Sequence of chain 1.A:
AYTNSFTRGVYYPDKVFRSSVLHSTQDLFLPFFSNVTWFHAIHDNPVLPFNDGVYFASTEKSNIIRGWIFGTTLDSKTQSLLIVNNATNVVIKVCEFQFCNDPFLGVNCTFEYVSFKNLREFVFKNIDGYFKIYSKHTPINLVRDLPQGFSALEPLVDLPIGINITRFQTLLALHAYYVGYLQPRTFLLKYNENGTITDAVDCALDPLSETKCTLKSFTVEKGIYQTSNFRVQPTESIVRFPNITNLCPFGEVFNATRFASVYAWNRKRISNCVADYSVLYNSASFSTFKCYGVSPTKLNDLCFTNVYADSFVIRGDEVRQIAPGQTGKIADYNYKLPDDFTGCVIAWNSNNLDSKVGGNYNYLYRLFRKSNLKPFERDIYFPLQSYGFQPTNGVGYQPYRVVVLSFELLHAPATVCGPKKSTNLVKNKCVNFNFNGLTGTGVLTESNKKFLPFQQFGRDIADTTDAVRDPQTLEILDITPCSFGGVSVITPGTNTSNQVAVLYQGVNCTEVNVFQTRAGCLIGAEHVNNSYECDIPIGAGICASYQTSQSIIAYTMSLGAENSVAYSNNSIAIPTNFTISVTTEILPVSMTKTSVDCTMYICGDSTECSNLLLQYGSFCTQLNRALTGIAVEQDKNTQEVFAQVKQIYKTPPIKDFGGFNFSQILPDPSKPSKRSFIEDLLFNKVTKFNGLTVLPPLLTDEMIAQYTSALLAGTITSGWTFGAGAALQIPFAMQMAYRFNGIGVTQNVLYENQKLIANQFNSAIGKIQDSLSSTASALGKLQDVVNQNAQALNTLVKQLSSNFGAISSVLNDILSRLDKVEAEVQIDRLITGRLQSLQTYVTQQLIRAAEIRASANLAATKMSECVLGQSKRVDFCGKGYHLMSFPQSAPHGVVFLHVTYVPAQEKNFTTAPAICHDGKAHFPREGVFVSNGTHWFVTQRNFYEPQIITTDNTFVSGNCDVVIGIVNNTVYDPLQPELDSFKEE

Binding-site contacts:
Ligand atom C5 contacts residue ASN1098 of chain 1.A at 3.7 Å.
Ligand atom C1 contacts residue PHE1103 of chain 1.A at 4.2 Å (hydrophobic).
Ligand atom C7 contacts residue ASN1098 of chain 1.A at 3.5 Å.
Ligand atom C7 contacts residue HIS1101 of chain 1.A at 3.4 Å.
Ligand atom C3 contacts residue HIS1101 of chain 1.A at 3.9 Å.
Ligand atom C8 contacts residue ASN1098 of chain 1.A at 3.7 Å.
Ligand atom O5 contacts residue PHE1103 of chain 1.A at 3.7 Å.
Ligand atom C2 contacts residue ASN1098 of chain 1.A at 2.4 Å.
Ligand atom O4 contacts residue HIS1101 of chain 1.A at 3.5 Å.
Ligand atom C5 contacts residue HIS1101 of chain 1.A at 3.8 Å.
Ligand atom C5 contacts residue PHE1103 of chain 1.A at 3.9 Å (hydrophobic).
Ligand atom C4 contacts residue ASN1098 of chain 1.A at 4.2 Å.
Ligand atom N2 contacts residue HIS1101 of chain 1.A at 4.4 Å.
Ligand atom C1 contacts residue ASN1098 of chain 1.A at 1.4 Å.
Ligand atom C1 contacts residue HIS1101 of chain 1.A at 4.5 Å.
Ligand atom O7 contacts residue HIS1101 of chain 1.A at 2.5 Å (h-bond).
Ligand atom C8 contacts residue GLY1099 of chain 1.A at 4.3 Å.
Ligand atom N2 contacts residue ASN1098 of chain 1.A at 2.8 Å (h-bond).
Ligand atom O5 contacts residue ASN1098 of chain 1.A at 2.4 Å (h-bond).
Ligand atom C8 contacts residue HIS1101 of chain 1.A at 4.0 Å.
Ligand atom C6 contacts residue PHE1103 of chain 1.A at 3.6 Å (hydrophobic).
Ligand atom O7 contacts residue ASN1098 of chain 1.A at 3.9 Å.
Ligand atom C4 contacts residue HIS1101 of chain 1.A at 4.0 Å.
Ligand atom C3 contacts residue ASN1098 of chain 1.A at 3.7 Å.

This small molecule binds to this protein.
Small molecule (SMILES): CC(=O)N[C@H]1[C@H](O[C@H]2[C@H](O)[C@@H](NC(C)=O)CO[C@@H]2CO)O[C@H](CO)[C@@H](O)[C@@H]1O